Binding-site contacts:
Ligand atom NZ contacts residue NAP1 of chain 3.D at 2.5 Å (h-bond).
Ligand atom C contacts residue SER469 of chain 3.A at 3.8 Å.
Ligand atom C contacts residue ASN293 of chain 3.A at 3.8 Å.
Ligand atom CE contacts residue LEU467 of chain 3.A at 4.4 Å (hydrophobic).
Ligand atom O contacts residue PHE296 of chain 3.A at 4.2 Å.
Ligand atom CG contacts residue THR322 of chain 3.A at 4.3 Å.
Ligand atom CD contacts residue FAD1 of chain 3.C at 4.0 Å.
Ligand atom CG contacts residue PHE296 of chain 3.A at 4.4 Å (hydrophobic).
Ligand atom CB contacts residue GLN102 of chain 3.A at 4.1 Å.
Ligand atom CE contacts residue THR322 of chain 3.A at 4.3 Å.
Ligand atom CE contacts residue GLN102 of chain 3.A at 3.9 Å.
Ligand atom C contacts residue LYS107 of chain 3.A at 3.2 Å.
Ligand atom O contacts residue ASN293 of chain 3.A at 2.9 Å (h-bond).
Ligand atom CB contacts residue SER469 of chain 3.A at 3.9 Å.
Ligand atom C contacts residue PHE296 of chain 3.A at 3.7 Å (hydrophobic).
Ligand atom NZ contacts residue ASN323 of chain 3.A at 3.6 Å (h-bond).
Ligand atom CA contacts residue ASN293 of chain 3.A at 3.5 Å.
Ligand atom OXT contacts residue ILE103 of chain 3.A at 3.2 Å.
Ligand atom NZ contacts residue GLN102 of chain 3.A at 3.4 Å (h-bond).
Ligand atom OXT contacts residue SER469 of chain 3.A at 2.8 Å (h-bond).
Ligand atom NZ contacts residue FAD1 of chain 3.C at 4.2 Å.
Ligand atom O contacts residue LYS107 of chain 3.A at 2.8 Å (salt-bridge).
Ligand atom OXT contacts residue PHE296 of chain 3.A at 3.5 Å.
Ligand atom N contacts residue PHE296 of chain 3.A at 3.8 Å.
Ligand atom CB contacts residue LEU467 of chain 3.A at 4.1 Å (hydrophobic).
Ligand atom CA contacts residue SER469 of chain 3.A at 4.2 Å.
Ligand atom CE contacts residue NAP1 of chain 3.D at 3.4 Å.
Ligand atom CD contacts residue ASN323 of chain 3.A at 4.3 Å.
Ligand atom OXT contacts residue LYS107 of chain 3.A at 2.9 Å (salt-bridge).
Ligand atom CA contacts residue PHE296 of chain 3.A at 3.5 Å (hydrophobic).
Ligand atom CE contacts residue ASN323 of chain 3.A at 3.4 Å.
Ligand atom O contacts residue ILE103 of chain 3.A at 4.2 Å.
Ligand atom CB contacts residue ILE103 of chain 3.A at 3.8 Å (hydrophobic).
Ligand atom CD contacts residue LEU467 of chain 3.A at 3.8 Å (hydrophobic).
Ligand atom CG contacts residue GLN102 of chain 3.A at 4.2 Å.
Ligand atom CG contacts residue LEU467 of chain 3.A at 3.8 Å (hydrophobic).
Ligand atom C contacts residue ILE103 of chain 3.A at 3.9 Å (hydrophobic).
Ligand atom CD contacts residue GLN102 of chain 3.A at 4.0 Å.
Ligand atom N contacts residue ASN293 of chain 3.A at 2.6 Å (h-bond).

Sequence of chain 3.A:
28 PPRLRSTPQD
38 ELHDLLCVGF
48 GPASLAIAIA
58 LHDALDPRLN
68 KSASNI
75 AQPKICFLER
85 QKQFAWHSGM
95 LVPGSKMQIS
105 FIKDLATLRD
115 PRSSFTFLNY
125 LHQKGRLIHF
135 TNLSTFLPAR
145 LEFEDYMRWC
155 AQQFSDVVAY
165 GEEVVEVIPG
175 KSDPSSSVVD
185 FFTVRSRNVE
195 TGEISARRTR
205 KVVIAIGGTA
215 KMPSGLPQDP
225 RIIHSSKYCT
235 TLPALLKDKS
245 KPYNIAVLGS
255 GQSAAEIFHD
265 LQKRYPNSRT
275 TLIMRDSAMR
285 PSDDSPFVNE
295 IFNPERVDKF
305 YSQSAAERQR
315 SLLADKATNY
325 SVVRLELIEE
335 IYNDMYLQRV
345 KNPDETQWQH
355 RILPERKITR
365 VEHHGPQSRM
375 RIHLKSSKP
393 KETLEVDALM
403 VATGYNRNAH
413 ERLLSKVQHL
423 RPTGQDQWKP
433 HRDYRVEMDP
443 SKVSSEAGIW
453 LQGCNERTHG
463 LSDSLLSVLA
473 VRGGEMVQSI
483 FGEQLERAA

A small-molecule ligand and the protein it binds are described below.
Small molecule (SMILES): N[C@@H](CCCC[NH3+])C(=O)O